This protein binds this small molecule.
Small molecule (SMILES): Nc1ccn([C@H]2C[C@H](O)[C@@H](COP(=O)(O)O)O2)c(=O)n1

Sequence of chain 45.C:
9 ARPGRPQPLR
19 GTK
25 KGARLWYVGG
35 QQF

Sequence of chain 41.A:
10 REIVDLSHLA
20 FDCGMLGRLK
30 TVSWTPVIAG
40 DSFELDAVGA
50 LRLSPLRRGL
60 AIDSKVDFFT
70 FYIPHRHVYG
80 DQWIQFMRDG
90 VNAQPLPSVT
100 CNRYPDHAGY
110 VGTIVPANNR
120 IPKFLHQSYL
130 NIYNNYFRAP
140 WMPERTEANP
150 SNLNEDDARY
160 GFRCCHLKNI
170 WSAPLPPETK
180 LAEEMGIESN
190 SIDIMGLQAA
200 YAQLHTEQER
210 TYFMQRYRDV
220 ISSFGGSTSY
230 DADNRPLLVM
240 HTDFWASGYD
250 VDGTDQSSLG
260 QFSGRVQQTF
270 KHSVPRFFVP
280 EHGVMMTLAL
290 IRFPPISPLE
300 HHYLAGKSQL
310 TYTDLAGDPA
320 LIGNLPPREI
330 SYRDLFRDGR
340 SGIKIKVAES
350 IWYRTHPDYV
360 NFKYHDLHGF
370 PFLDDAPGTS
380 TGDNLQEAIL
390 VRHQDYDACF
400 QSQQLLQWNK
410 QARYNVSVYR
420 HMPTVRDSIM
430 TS

Binding-site contacts:
Ligand atom OP2 contacts residue ARG412 of chain 41.A at 1.4 Å (salt-bridge).
Ligand atom OP1 contacts residue ARG18 of chain 45.C at 4.0 Å.
Ligand atom P contacts residue LYS21 of chain 45.C at 3.4 Å.
Ligand atom C4' contacts residue ARG412 of chain 41.A at 4.4 Å.
Ligand atom C4' contacts residue VAL47 of chain 41.A at 4.1 Å (hydrophobic).
Ligand atom O3' contacts residue ARG412 of chain 41.A at 4.3 Å.
Ligand atom C5' contacts residue ASN414 of chain 41.A at 3.3 Å.
Ligand atom C1' contacts residue ASN414 of chain 41.A at 4.1 Å.
Ligand atom OP2 contacts residue ARG18 of chain 45.C at 3.7 Å.
Ligand atom OP2 contacts residue LYS21 of chain 45.C at 2.7 Å (salt-bridge).
Ligand atom C2' contacts residue VAL47 of chain 41.A at 4.3 Å (hydrophobic).
Ligand atom O3' contacts residue VAL47 of chain 41.A at 3.1 Å.
Ligand atom P contacts residue ARG412 of chain 41.A at 2.7 Å.
Ligand atom OP1 contacts residue ARG412 of chain 41.A at 3.8 Å.
Ligand atom O5' contacts residue ARG412 of chain 41.A at 3.1 Å (salt-bridge).
Ligand atom C3' contacts residue ASN414 of chain 41.A at 4.5 Å.
Ligand atom C4' contacts residue ASN414 of chain 41.A at 3.0 Å.
Ligand atom O4' contacts residue ASN414 of chain 41.A at 2.9 Å (h-bond).
Ligand atom C5' contacts residue ARG412 of chain 41.A at 3.0 Å.
Ligand atom OP1 contacts residue LYS21 of chain 45.C at 3.9 Å.
Ligand atom C3' contacts residue VAL47 of chain 41.A at 4.0 Å (hydrophobic).